Binding-site contacts:
Ligand atom C2 contacts residue PRO31 of chain 40.D at 3.4 Å (hydrophobic).
Ligand atom O7 contacts residue SER71 of chain 40.D at 3.8 Å.
Ligand atom C1 contacts residue ASN70 of chain 40.D at 1.4 Å.
Ligand atom C6 contacts residue ARG33 of chain 40.D at 3.3 Å.
Ligand atom O3 contacts residue PRO31 of chain 40.D at 3.4 Å (h-bond).
Ligand atom C4 contacts residue ASN70 of chain 40.D at 4.2 Å.
Ligand atom O7 contacts residue SER29 of chain 40.D at 4.4 Å.
Ligand atom N2 contacts residue ASN32 of chain 40.D at 4.0 Å.
Ligand atom C1 contacts residue ARG33 of chain 40.D at 4.3 Å.
Ligand atom C7 contacts residue PRO31 of chain 40.D at 3.1 Å (hydrophobic).
Ligand atom O5 contacts residue ASN70 of chain 40.D at 2.4 Å (h-bond).
Ligand atom C3 contacts residue ASN70 of chain 40.D at 3.8 Å.
Ligand atom O7 contacts residue PRO31 of chain 40.D at 3.2 Å (h-bond).
Ligand atom C8 contacts residue ASN70 of chain 40.D at 3.9 Å.
Ligand atom C7 contacts residue ASN70 of chain 40.D at 3.1 Å.
Ligand atom O6 contacts residue ARG33 of chain 40.D at 3.2 Å (salt-bridge).
Ligand atom N2 contacts residue PRO31 of chain 40.D at 2.5 Å (h-bond).
Ligand atom C8 contacts residue PRO31 of chain 40.D at 4.4 Å (hydrophobic).
Ligand atom O7 contacts residue ASN70 of chain 40.D at 3.3 Å (h-bond).
Ligand atom C2 contacts residue ASN70 of chain 40.D at 2.5 Å.
Ligand atom C3 contacts residue PRO31 of chain 40.D at 3.3 Å (hydrophobic).
Ligand atom C1 contacts residue PRO31 of chain 40.D at 4.2 Å (hydrophobic).
Ligand atom C1 contacts residue ASN32 of chain 40.D at 4.5 Å.
Ligand atom C5 contacts residue ASN70 of chain 40.D at 3.7 Å.
Ligand atom N2 contacts residue ASN70 of chain 40.D at 2.9 Å (h-bond).
Ligand atom C5 contacts residue ARG33 of chain 40.D at 4.4 Å.

Sequence of chain 40.D:
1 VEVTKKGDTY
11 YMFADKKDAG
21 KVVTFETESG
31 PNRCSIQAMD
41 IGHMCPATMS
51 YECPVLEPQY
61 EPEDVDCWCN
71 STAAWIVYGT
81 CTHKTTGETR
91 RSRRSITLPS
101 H

This small molecule binds to this protein.
Small molecule (SMILES): CC(=O)N[C@@H]1[C@@H](O)[C@H](O)[C@@H](CO)O[C@H]1O